Sequence of chain 1.D:
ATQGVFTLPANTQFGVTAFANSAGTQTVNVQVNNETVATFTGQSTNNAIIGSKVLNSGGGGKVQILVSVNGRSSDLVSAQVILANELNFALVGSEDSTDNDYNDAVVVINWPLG

The protein below binds the small molecule below.
Small molecule (SMILES): CC(=O)N[C@H]1[C@H](O[C@@H]2[C@@H](O)[C@H](O)O[C@H](CO)[C@@H]2O)O[C@H](CO)[C@@H](O[C@@H]2O[C@H](CO)[C@H](O)[C@H](O)[C@H]2O)[C@@H]1O[C@@H]1O[C@@H](C)[C@@H](O)[C@@H](O)[C@@H]1O

Binding-site contacts:
Ligand atom O7 contacts residue GLY24 of chain 1.D at 3.2 Å (h-bond).
Ligand atom C6 contacts residue ALA23 of chain 1.D at 3.6 Å (hydrophobic).
Ligand atom C3 contacts residue ASP99 of chain 1.D at 3.2 Å.
Ligand atom C7 contacts residue ASP96 of chain 1.D at 3.8 Å.
Ligand atom C3 contacts residue CA1 of chain 1.Q at 3.4 Å.
Ligand atom C1 contacts residue SER22 of chain 1.D at 3.4 Å.
Ligand atom O2 contacts residue ASP99 of chain 1.D at 3.6 Å (salt-bridge).
Ligand atom C2 contacts residue SER97 of chain 1.D at 3.8 Å.
Ligand atom C5 contacts residue ALA23 of chain 1.D at 3.8 Å (hydrophobic).
Ligand atom C3 contacts residue CA1 of chain 1.R at 3.4 Å.
Ligand atom O2 contacts residue ASP96 of chain 1.D at 2.6 Å (salt-bridge).
Ligand atom O2 contacts residue CA1 of chain 1.Q at 2.5 Å.
Ligand atom O3 contacts residue CA1 of chain 1.Q at 2.5 Å.
Ligand atom O2 contacts residue ASP104 of chain 1.D at 3.2 Å (salt-bridge).
Ligand atom O4 contacts residue CA1 of chain 1.R at 2.6 Å.
Ligand atom C2 contacts residue SER22 of chain 1.D at 3.5 Å.
Ligand atom C2 contacts residue CA1 of chain 1.Q at 3.4 Å.
Ligand atom O4 contacts residue SER22 of chain 1.D at 3.4 Å.
Ligand atom O4 contacts residue ASN21 of chain 1.D at 3.1 Å (h-bond).
Ligand atom O4 contacts residue GLY114 of chain 1.C at 2.6 Å (h-bond).
Ligand atom C1 contacts residue ASP96 of chain 1.D at 3.8 Å.
Ligand atom C6 contacts residue ASP99 of chain 1.D at 3.6 Å.
Ligand atom O5 contacts residue ALA23 of chain 1.D at 3.0 Å (h-bond).
Ligand atom O3 contacts residue CA1 of chain 1.R at 2.5 Å.
Ligand atom C4 contacts residue CA1 of chain 1.R at 3.5 Å.
Ligand atom N2 contacts residue ASP96 of chain 1.D at 3.5 Å (salt-bridge).
Ligand atom O3 contacts residue ASP104 of chain 1.D at 3.1 Å (salt-bridge).
Ligand atom O3 contacts residue ASP101 of chain 1.D at 3.0 Å (salt-bridge).
Ligand atom C4 contacts residue GLY114 of chain 1.C at 3.5 Å.
Ligand atom C2 contacts residue ASP104 of chain 1.D at 3.3 Å.
Ligand atom O6 contacts residue ASP99 of chain 1.D at 3.4 Å.
Ligand atom O2 contacts residue SER97 of chain 1.D at 3.3 Å.
Ligand atom O5 contacts residue SER22 of chain 1.D at 3.5 Å (h-bond).
Ligand atom C3 contacts residue ASP104 of chain 1.D at 3.8 Å.
Ligand atom C8 contacts residue ASP96 of chain 1.D at 3.4 Å.
Ligand atom O2 contacts residue GLU95 of chain 1.D at 3.5 Å (salt-bridge).
Ligand atom C6 contacts residue GLY114 of chain 1.C at 3.6 Å.
Ligand atom O3 contacts residue ASP99 of chain 1.D at 2.5 Å (salt-bridge).
Ligand atom O7 contacts residue ALA23 of chain 1.D at 3.5 Å.
Ligand atom C2 contacts residue ASP96 of chain 1.D at 3.5 Å.

Sequence of chain 1.C:
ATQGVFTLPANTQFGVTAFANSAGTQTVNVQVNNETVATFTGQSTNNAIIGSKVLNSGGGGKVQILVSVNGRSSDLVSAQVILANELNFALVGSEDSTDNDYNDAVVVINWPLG